Sequence of chain 1.A:
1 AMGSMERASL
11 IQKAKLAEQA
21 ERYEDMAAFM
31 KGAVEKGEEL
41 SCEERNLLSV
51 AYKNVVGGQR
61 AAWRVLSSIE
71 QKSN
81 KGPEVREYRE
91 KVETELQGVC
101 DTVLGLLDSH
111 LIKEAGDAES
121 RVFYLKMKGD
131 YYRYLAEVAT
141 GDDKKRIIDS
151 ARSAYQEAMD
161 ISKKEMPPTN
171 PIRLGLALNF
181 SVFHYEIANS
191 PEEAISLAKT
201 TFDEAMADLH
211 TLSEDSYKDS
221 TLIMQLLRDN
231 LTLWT

Binding-site contacts:
Ligand atom OAQ contacts residue ARG60 of chain 1.A at 4.1 Å.
Ligand atom CAL contacts residue GLY57 of chain 1.A at 3.5 Å.
Ligand atom CAG contacts residue VAL182 of chain 1.A at 3.9 Å (hydrophobic).
Ligand atom CAL contacts residue ALA61 of chain 1.A at 4.3 Å (hydrophobic).
Ligand atom CAK contacts residue ASN179 of chain 1.A at 3.1 Å.
Ligand atom OAP contacts residue GLY57 of chain 1.A at 3.6 Å.
Ligand atom CAK contacts residue ARG133 of chain 1.A at 4.0 Å.
Ligand atom OAE contacts residue TYR134 of chain 1.A at 2.7 Å (h-bond).
Ligand atom CAT contacts residue ARG60 of chain 1.A at 4.4 Å.
Ligand atom CAT contacts residue GLY57 of chain 1.A at 3.7 Å.
Ligand atom OAF contacts residue ARG133 of chain 1.A at 2.8 Å (salt-bridge).
Ligand atom OAD contacts residue TYR134 of chain 1.A at 4.1 Å.
Ligand atom CAM contacts residue ARG60 of chain 1.A at 4.0 Å.
Ligand atom PAY contacts residue ARG60 of chain 1.A at 3.8 Å.
Ligand atom OAD contacts residue ARG60 of chain 1.A at 3.1 Å (salt-bridge).
Ligand atom CAJ contacts residue GLY57 of chain 1.A at 3.0 Å.
Ligand atom CAH contacts residue ASN179 of chain 1.A at 3.1 Å.
Ligand atom OAE contacts residue ASN179 of chain 1.A at 4.1 Å.
Ligand atom OAP contacts residue LYS53 of chain 1.A at 4.3 Å.
Ligand atom CAB contacts residue ARG60 of chain 1.A at 3.9 Å.
Ligand atom CAH contacts residue VAL182 of chain 1.A at 3.9 Å (hydrophobic).
Ligand atom CAA contacts residue GLY57 of chain 1.A at 3.6 Å.
Ligand atom OAQ contacts residue ARG64 of chain 1.A at 2.8 Å (salt-bridge).
Ligand atom OAF contacts residue TYR134 of chain 1.A at 4.2 Å.
Ligand atom CAL contacts residue ARG60 of chain 1.A at 4.2 Å.
Ligand atom CAB contacts residue ARG64 of chain 1.A at 2.8 Å.
Ligand atom PAY contacts residue ARG133 of chain 1.A at 3.6 Å.
Ligand atom CAU contacts residue ARG60 of chain 1.A at 3.8 Å.
Ligand atom CAH contacts residue LEU178 of chain 1.A at 3.7 Å (hydrophobic).
Ligand atom CAV contacts residue ARG64 of chain 1.A at 4.1 Å.
Ligand atom OAE contacts residue ARG60 of chain 1.A at 4.2 Å.
Ligand atom OAE contacts residue ARG133 of chain 1.A at 2.9 Å (salt-bridge).
Ligand atom OAF contacts residue ARG60 of chain 1.A at 2.8 Å (salt-bridge).
Ligand atom NAO contacts residue ARG60 of chain 1.A at 4.1 Å.
Ligand atom PAY contacts residue TYR134 of chain 1.A at 3.9 Å.
Ligand atom CAA contacts residue GLY58 of chain 1.A at 4.2 Å.
Ligand atom CAG contacts residue LEU178 of chain 1.A at 4.0 Å (hydrophobic).
Ligand atom CAB contacts residue ALA61 of chain 1.A at 4.2 Å (hydrophobic).
Ligand atom CAK contacts residue VAL182 of chain 1.A at 4.4 Å (hydrophobic).
Ligand atom CAV contacts residue ARG60 of chain 1.A at 3.9 Å.

The small molecule below binds the protein below.
Small molecule (SMILES): COc1ccc(OC)c(NC(=O)COc2ccccc2P(=O)(O)O)c1